Binding-site contacts:
Ligand atom O5 contacts residue TYR306 of chain 1.A at 4.1 Å.
Ligand atom C2 contacts residue LYS428 of chain 1.A at 3.8 Å.
Ligand atom O2 contacts residue PRO429 of chain 1.A at 4.0 Å.
Ligand atom C6 contacts residue ALA444 of chain 1.A at 4.2 Å (hydrophobic).
Ligand atom O3 contacts residue PRO429 of chain 1.A at 3.5 Å.
Ligand atom C4 contacts residue ASP468 of chain 1.A at 4.1 Å.
Ligand atom C5 contacts residue TYR306 of chain 1.A at 3.3 Å (hydrophobic).
Ligand atom C5 contacts residue PHE443 of chain 1.A at 4.3 Å (hydrophobic).
Ligand atom O4 contacts residue PHE443 of chain 1.A at 3.7 Å.
Ligand atom O6 contacts residue ASP468 of chain 1.A at 4.4 Å.
Ligand atom O3 contacts residue LYS428 of chain 1.A at 2.7 Å (salt-bridge).
Ligand atom C4 contacts residue TYR306 of chain 1.A at 4.4 Å (hydrophobic).
Ligand atom O1 contacts residue TYR427 of chain 1.A at 3.7 Å.
Ligand atom C4 contacts residue PHE443 of chain 1.A at 4.3 Å (hydrophobic).
Ligand atom O4 contacts residue LYS428 of chain 1.A at 4.4 Å.
Ligand atom C1 contacts residue TYR306 of chain 1.A at 4.5 Å (hydrophobic).
Ligand atom C4 contacts residue LYS428 of chain 1.A at 4.3 Å.
Ligand atom O4 contacts residue TYR306 of chain 1.A at 4.3 Å.
Ligand atom O3 contacts residue ASP468 of chain 1.A at 4.5 Å.
Ligand atom O4 contacts residue ASP468 of chain 1.A at 4.0 Å.
Ligand atom O1 contacts residue TYR306 of chain 1.A at 3.7 Å.
Ligand atom O1 contacts residue PHE443 of chain 1.A at 4.2 Å.
Ligand atom O3 contacts residue ALA430 of chain 1.A at 2.8 Å (h-bond).
Ligand atom O2 contacts residue VAL426 of chain 1.A at 3.3 Å (h-bond).
Ligand atom O4 contacts residue ALA444 of chain 1.A at 4.1 Å.
Ligand atom O2 contacts residue LYS428 of chain 1.A at 3.1 Å (salt-bridge).
Ligand atom O1 contacts residue ILE399 of chain 1.A at 4.3 Å.
Ligand atom O6 contacts residue TYR306 of chain 1.A at 4.4 Å.
Ligand atom C3 contacts residue PRO429 of chain 1.A at 4.0 Å (hydrophobic).
Ligand atom C6 contacts residue TYR306 of chain 1.A at 3.1 Å (hydrophobic).
Ligand atom C3 contacts residue LYS428 of chain 1.A at 3.1 Å.
Ligand atom C3 contacts residue PHE443 of chain 1.A at 4.1 Å (hydrophobic).
Ligand atom O2 contacts residue TYR427 of chain 1.A at 3.3 Å.
Ligand atom C3 contacts residue ALA430 of chain 1.A at 3.7 Å (hydrophobic).
Ligand atom C1 contacts residue TYR427 of chain 1.A at 4.3 Å (hydrophobic).
Ligand atom O2 contacts residue ALA430 of chain 1.A at 3.2 Å (h-bond).
Ligand atom C2 contacts residue ALA430 of chain 1.A at 4.0 Å (hydrophobic).

Sequence of chain 1.A:
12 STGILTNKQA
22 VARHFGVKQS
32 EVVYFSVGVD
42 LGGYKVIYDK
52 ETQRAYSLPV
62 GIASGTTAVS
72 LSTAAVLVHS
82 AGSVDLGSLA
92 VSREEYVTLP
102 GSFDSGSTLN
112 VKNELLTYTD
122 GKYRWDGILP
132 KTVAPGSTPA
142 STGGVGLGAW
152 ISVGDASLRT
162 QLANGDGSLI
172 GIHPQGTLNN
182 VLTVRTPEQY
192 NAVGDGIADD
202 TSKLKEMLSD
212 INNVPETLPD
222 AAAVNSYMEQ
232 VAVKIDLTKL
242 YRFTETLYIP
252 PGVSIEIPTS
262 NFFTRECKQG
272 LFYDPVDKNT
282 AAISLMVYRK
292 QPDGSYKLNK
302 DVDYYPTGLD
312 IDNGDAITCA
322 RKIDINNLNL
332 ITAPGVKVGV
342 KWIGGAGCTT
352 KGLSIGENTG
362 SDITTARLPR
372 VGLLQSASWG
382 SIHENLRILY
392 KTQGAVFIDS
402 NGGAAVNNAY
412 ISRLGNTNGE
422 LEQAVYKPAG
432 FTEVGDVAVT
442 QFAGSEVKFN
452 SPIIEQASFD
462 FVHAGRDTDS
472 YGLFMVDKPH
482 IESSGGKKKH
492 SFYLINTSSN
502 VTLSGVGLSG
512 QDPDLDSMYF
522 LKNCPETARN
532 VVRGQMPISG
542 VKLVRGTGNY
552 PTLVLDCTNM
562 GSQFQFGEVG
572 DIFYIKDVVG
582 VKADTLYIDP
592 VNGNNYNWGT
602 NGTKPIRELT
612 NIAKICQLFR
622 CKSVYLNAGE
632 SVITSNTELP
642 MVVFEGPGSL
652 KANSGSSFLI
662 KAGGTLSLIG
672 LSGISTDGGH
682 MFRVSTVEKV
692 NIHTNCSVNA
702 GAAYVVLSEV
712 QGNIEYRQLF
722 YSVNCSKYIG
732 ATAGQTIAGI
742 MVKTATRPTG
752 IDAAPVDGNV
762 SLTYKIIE

A small-molecule ligand and the protein it binds are described below.
Small molecule (SMILES): OC[C@H]1O[C@H](O[C@H]2[C@H](O)[C@@H](O)[C@@H](O)O[C@@H]2CO)[C@H](O)[C@@H](O)[C@@H]1O